Binding-site contacts:
Ligand atom PB contacts residue MG1 of chain 1.B at 3.2 Å.
Ligand atom O2A contacts residue ARG302 of chain 1.A at 2.9 Å (salt-bridge).
Ligand atom O3' contacts residue ARG302 of chain 1.A at 3.4 Å (salt-bridge).
Ligand atom N3 contacts residue GLY190 of chain 1.A at 3.5 Å (h-bond).
Ligand atom O2' contacts residue GLN45 of chain 1.A at 2.8 Å (h-bond).
Ligand atom O3A contacts residue MG1 of chain 1.B at 3.5 Å.
Ligand atom O2B contacts residue ARG302 of chain 1.A at 2.9 Å (salt-bridge).
Ligand atom C1' contacts residue ASN186 of chain 1.A at 3.5 Å.
Ligand atom O4' contacts residue ARG304 of chain 1.A at 3.3 Å (salt-bridge).
Ligand atom C2B contacts residue GLN45 of chain 1.A at 3.1 Å.
Ligand atom O4 contacts residue PHE250 of chain 1.A at 3.5 Å.
Ligand atom O1A contacts residue ASP253 of chain 1.A at 3.1 Å (salt-bridge).
Ligand atom O2 contacts residue LEU47 of chain 1.A at 2.8 Å (h-bond).
Ligand atom PB contacts residue ARG302 of chain 1.A at 3.4 Å.
Ligand atom O3B contacts residue GLU57 of chain 1.A at 2.6 Å (salt-bridge).
Ligand atom C6' contacts residue GLY190 of chain 1.A at 3.5 Å.
Ligand atom O7' contacts residue ILE187 of chain 1.A at 3.3 Å.
Ligand atom O4' contacts residue HIS303 of chain 1.A at 2.5 Å (h-bond).
Ligand atom O1B contacts residue ASP253 of chain 1.A at 3.0 Å (salt-bridge).
Ligand atom O2' contacts residue LEU47 of chain 1.A at 3.3 Å.
Ligand atom O4 contacts residue ASN192 of chain 1.A at 3.1 Å (h-bond).
Ligand atom O4' contacts residue ILE305 of chain 1.A at 3.3 Å.
Ligand atom PA contacts residue MG1 of chain 1.B at 3.2 Å.
Ligand atom O3' contacts residue ARG304 of chain 1.A at 2.9 Å (salt-bridge).
Ligand atom O4 contacts residue ILE191 of chain 1.A at 3.1 Å.
Ligand atom PA contacts residue ARG302 of chain 1.A at 3.5 Å.
Ligand atom O1' contacts residue ARG302 of chain 1.A at 3.2 Å (salt-bridge).
Ligand atom O1A contacts residue MG1 of chain 1.B at 2.0 Å.
Ligand atom C3' contacts residue ARG302 of chain 1.A at 3.3 Å.
Ligand atom C4 contacts residue PHE250 of chain 1.A at 3.3 Å (hydrophobic).
Ligand atom O2 contacts residue ASP46 of chain 1.A at 3.5 Å.
Ligand atom O5' contacts residue ASN186 of chain 1.A at 3.5 Å (h-bond).
Ligand atom C3B contacts residue GLU57 of chain 1.A at 3.2 Å.
Ligand atom O7' contacts residue ARG304 of chain 1.A at 3.1 Å (salt-bridge).
Ligand atom O1B contacts residue ASN186 of chain 1.A at 2.7 Å (h-bond).
Ligand atom O1B contacts residue MG1 of chain 1.B at 2.0 Å.
Ligand atom C8' contacts residue LEU294 of chain 1.A at 3.5 Å (hydrophobic).
Ligand atom N3 contacts residue PHE250 of chain 1.A at 3.4 Å.
Ligand atom C7' contacts residue ILE187 of chain 1.A at 3.5 Å (hydrophobic).
Ligand atom O3A contacts residue ARG302 of chain 1.A at 2.9 Å (salt-bridge).

This small molecule binds to this protein.
Small molecule (SMILES): CC(=O)N[C@H]1[C@@H](O[P](=O)(O)O[P](=O)(O)OC[C@H]2O[C@@H](n3ccc(=O)[nH]c3=O)[C@H](O)[C@@H]2O)O[C@H](CO)[C@@H](O)[C@@H]1O

Sequence of chain 1.A:
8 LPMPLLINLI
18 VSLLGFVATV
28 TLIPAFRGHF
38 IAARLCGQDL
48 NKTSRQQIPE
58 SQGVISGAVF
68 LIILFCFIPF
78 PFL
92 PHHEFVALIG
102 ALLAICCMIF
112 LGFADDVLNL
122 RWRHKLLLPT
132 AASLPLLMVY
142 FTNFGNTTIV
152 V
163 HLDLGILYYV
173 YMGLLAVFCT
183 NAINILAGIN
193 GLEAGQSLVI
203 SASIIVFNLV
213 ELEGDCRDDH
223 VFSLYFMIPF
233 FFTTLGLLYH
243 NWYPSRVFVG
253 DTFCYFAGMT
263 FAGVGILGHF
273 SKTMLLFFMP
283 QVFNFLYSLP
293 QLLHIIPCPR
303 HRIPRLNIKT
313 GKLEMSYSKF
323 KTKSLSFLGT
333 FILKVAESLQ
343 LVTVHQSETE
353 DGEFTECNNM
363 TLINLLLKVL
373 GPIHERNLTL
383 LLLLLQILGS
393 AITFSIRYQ